Binding-site contacts:
Ligand atom N2 contacts residue ASN702 of chain 1.D at 2.9 Å (h-bond).
Ligand atom C4 contacts residue ASN702 of chain 1.D at 4.2 Å.
Ligand atom O5 contacts residue ASN702 of chain 1.D at 2.3 Å (h-bond).
Ligand atom O5 contacts residue GLN1056 of chain 1.D at 4.4 Å.
Ligand atom C5 contacts residue ASN702 of chain 1.D at 3.6 Å.
Ligand atom C1 contacts residue ASN702 of chain 1.D at 1.4 Å.
Ligand atom C1 contacts residue GLN1056 of chain 1.D at 4.4 Å.
Ligand atom C3 contacts residue ASN702 of chain 1.D at 3.8 Å.
Ligand atom O4 contacts residue LEU907 of chain 1.D at 4.3 Å.
Ligand atom O7 contacts residue ASN702 of chain 1.D at 4.5 Å.
Ligand atom C2 contacts residue ASN702 of chain 1.D at 2.5 Å.
Ligand atom C7 contacts residue ASN702 of chain 1.D at 3.9 Å.

Sequence of chain 1.D:
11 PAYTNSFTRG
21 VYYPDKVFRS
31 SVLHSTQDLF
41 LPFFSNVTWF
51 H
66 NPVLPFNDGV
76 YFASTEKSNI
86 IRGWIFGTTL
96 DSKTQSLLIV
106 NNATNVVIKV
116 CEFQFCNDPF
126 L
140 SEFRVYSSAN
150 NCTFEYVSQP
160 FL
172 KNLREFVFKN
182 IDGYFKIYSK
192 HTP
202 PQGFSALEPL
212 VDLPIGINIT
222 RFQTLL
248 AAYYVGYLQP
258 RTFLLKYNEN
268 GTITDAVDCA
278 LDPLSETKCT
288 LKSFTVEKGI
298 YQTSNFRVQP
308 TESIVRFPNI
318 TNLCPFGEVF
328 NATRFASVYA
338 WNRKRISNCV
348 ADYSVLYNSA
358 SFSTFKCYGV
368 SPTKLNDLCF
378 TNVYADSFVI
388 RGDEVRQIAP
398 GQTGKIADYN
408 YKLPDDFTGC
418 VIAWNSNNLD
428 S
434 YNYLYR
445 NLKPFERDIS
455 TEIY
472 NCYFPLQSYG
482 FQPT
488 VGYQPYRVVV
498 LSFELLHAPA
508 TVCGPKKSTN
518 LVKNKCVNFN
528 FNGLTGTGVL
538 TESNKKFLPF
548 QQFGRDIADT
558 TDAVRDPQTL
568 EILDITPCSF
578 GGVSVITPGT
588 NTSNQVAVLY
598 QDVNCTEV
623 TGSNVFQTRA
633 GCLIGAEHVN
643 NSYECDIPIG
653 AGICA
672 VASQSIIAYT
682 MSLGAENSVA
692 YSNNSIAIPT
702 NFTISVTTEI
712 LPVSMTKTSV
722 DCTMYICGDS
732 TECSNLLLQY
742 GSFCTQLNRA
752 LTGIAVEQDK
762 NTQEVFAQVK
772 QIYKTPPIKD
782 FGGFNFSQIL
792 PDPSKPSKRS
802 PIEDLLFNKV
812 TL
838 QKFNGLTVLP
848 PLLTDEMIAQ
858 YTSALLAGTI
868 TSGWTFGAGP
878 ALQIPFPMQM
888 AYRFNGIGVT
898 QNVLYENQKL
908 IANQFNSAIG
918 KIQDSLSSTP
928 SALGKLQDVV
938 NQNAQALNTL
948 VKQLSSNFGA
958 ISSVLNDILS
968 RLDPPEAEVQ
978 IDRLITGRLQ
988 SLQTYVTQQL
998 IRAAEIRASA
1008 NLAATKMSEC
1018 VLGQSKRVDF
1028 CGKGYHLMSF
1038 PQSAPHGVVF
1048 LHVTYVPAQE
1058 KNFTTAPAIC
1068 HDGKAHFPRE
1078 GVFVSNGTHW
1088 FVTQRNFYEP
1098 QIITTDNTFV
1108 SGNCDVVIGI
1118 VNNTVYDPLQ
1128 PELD

This small molecule binds to this protein.
Small molecule (SMILES): CC(=O)N[C@@H]1[C@@H](O)[C@H](O)[C@@H](CO)O[C@H]1O